A small-molecule ligand and the protein it binds are described below.
Small molecule (SMILES): O=C(O)c1ccc(Nc2ncc3c(n2)-c2ccc(Cl)cc2C(c2c(F)cccc2F)=NC3)cc1

Binding-site contacts:
Ligand atom C11 contacts residue LEU145 of chain 1.D at 3.4 Å (hydrophobic).
Ligand atom C21 contacts residue ALA155 of chain 1.D at 3.6 Å (hydrophobic).
Ligand atom C33 contacts residue TYR94 of chain 1.D at 3.1 Å (hydrophobic).
Ligand atom F23 contacts residue ACT1 of chain 1.CA at 3.6 Å.
Ligand atom N10 contacts residue TYR94 of chain 1.D at 3.7 Å.
Ligand atom C07 contacts residue TYR94 of chain 1.D at 3.7 Å (hydrophobic).
Ligand atom C17 contacts residue VAL161 of chain 1.D at 3.8 Å (hydrophobic).
Ligand atom CL1 contacts residue GLY22 of chain 1.D at 3.6 Å.
Ligand atom C12 contacts residue LEU145 of chain 1.D at 3.5 Å (hydrophobic).
Ligand atom C20 contacts residue GLY158 of chain 1.D at 3.8 Å.
Ligand atom C13 contacts residue LEU76 of chain 1.D at 3.6 Å (hydrophobic).
Ligand atom N08 contacts residue TYR94 of chain 1.D at 3.5 Å.
Ligand atom N10 contacts residue ALA95 of chain 1.D at 2.9 Å (h-bond).
Ligand atom N10 contacts residue LEU145 of chain 1.D at 3.5 Å.
Ligand atom C19 contacts residue PHE157 of chain 1.D at 3.7 Å (hydrophobic).
Ligand atom C11 contacts residue GLU93 of chain 1.D at 3.4 Å.
Ligand atom C19 contacts residue VAL161 of chain 1.D at 3.5 Å (hydrophobic).
Ligand atom C09 contacts residue LEU145 of chain 1.D at 3.8 Å (hydrophobic).
Ligand atom C19 contacts residue ASP156 of chain 1.D at 3.0 Å.
Ligand atom F18 contacts residue LYS44 of chain 1.D at 3.0 Å.
Ligand atom C29 contacts residue LEU21 of chain 1.D at 3.8 Å (hydrophobic).
Ligand atom C07 contacts residue GLY98 of chain 1.D at 3.7 Å.
Ligand atom C22 contacts residue ALA155 of chain 1.D at 3.8 Å (hydrophobic).
Ligand atom C07 contacts residue ALA95 of chain 1.D at 3.4 Å (hydrophobic).
Ligand atom N08 contacts residue ALA95 of chain 1.D at 2.9 Å (h-bond).
Ligand atom C11 contacts residue ALA95 of chain 1.D at 3.7 Å (hydrophobic).
Ligand atom C25 contacts residue VAL29 of chain 1.D at 3.7 Å (hydrophobic).
Ligand atom C26 contacts residue VAL29 of chain 1.D at 3.6 Å (hydrophobic).
Ligand atom C34 contacts residue TYR94 of chain 1.D at 3.4 Å (hydrophobic).
Ligand atom CL1 contacts residue ACT1 of chain 1.CA at 3.4 Å.
Ligand atom C33 contacts residue GLY98 of chain 1.D at 3.8 Å.
Ligand atom C26 contacts residue ACT1 of chain 1.CA at 3.6 Å.
Ligand atom C20 contacts residue ASN143 of chain 1.D at 3.5 Å.
Ligand atom N14 contacts residue LEU76 of chain 1.D at 3.7 Å.
Ligand atom F23 contacts residue LEU145 of chain 1.D at 3.6 Å.
Ligand atom C33 contacts residue ALA95 of chain 1.D at 3.3 Å (hydrophobic).
Ligand atom C31 contacts residue LEU145 of chain 1.D at 3.8 Å (hydrophobic).
Ligand atom F18 contacts residue ASP156 of chain 1.D at 3.4 Å.
Ligand atom C17 contacts residue ASP156 of chain 1.D at 3.4 Å.
Ligand atom CL1 contacts residue LYS23 of chain 1.D at 3.8 Å.

Sequence of chain 1.D:
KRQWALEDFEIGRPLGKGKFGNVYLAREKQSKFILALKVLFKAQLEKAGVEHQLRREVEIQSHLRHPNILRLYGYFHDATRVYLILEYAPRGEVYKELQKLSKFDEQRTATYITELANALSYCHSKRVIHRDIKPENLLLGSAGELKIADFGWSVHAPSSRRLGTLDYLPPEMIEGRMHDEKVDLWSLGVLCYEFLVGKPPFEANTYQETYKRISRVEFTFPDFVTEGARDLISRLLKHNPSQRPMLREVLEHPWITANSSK